Binding-site contacts:
Ligand atom C4 contacts residue GLU130 of chain 1.D at 2.9 Å.
Ligand atom C6 contacts residue TRP103 of chain 1.D at 3.5 Å (hydrophobic).
Ligand atom C6 contacts residue GLU130 of chain 1.D at 3.3 Å.
Ligand atom C3 contacts residue SER102 of chain 1.D at 4.3 Å.
Ligand atom O3 contacts residue GLU130 of chain 1.D at 3.5 Å (salt-bridge).
Ligand atom C5 contacts residue TRP103 of chain 1.D at 4.2 Å (hydrophobic).
Ligand atom O6 contacts residue SER102 of chain 1.D at 4.2 Å.
Ligand atom O7 contacts residue ASN100 of chain 1.D at 4.3 Å.
Ligand atom O5 contacts residue SER102 of chain 1.D at 2.5 Å (h-bond).
Ligand atom C1 contacts residue SER102 of chain 1.D at 3.0 Å.
Ligand atom N2 contacts residue ASN100 of chain 1.D at 3.1 Å (h-bond).
Ligand atom C7 contacts residue ASN100 of chain 1.D at 3.9 Å.
Ligand atom C5 contacts residue GLU130 of chain 1.D at 3.1 Å.
Ligand atom O5 contacts residue ASN100 of chain 1.D at 2.2 Å (h-bond).
Ligand atom C3 contacts residue GLU130 of chain 1.D at 3.6 Å.
Ligand atom C5 contacts residue SER102 of chain 1.D at 2.6 Å.
Ligand atom C3 contacts residue ASN100 of chain 1.D at 3.8 Å.
Ligand atom O4 contacts residue TYR127 of chain 1.D at 4.2 Å.
Ligand atom C2 contacts residue SER102 of chain 1.D at 4.3 Å.
Ligand atom C4 contacts residue TYR127 of chain 1.D at 4.3 Å (hydrophobic).
Ligand atom C4 contacts residue SER102 of chain 1.D at 4.0 Å.
Ligand atom O5 contacts residue TYR127 of chain 1.D at 4.1 Å.
Ligand atom O4 contacts residue GLU130 of chain 1.D at 4.0 Å.
Ligand atom C5 contacts residue ASN100 of chain 1.D at 3.6 Å.
Ligand atom C6 contacts residue SER102 of chain 1.D at 3.1 Å.
Ligand atom C6 contacts residue TYR127 of chain 1.D at 2.1 Å (hydrophobic).
Ligand atom C4 contacts residue ASN100 of chain 1.D at 4.1 Å.
Ligand atom C1 contacts residue ASN100 of chain 1.D at 1.4 Å.
Ligand atom C5 contacts residue TYR127 of chain 1.D at 3.6 Å (hydrophobic).
Ligand atom C2 contacts residue ASN100 of chain 1.D at 2.5 Å.

The small molecule below binds the protein below.
Small molecule (SMILES): CC(=O)N[C@H]1[C@H](O[C@H]2[C@H](O)[C@@H](NC(C)=O)CO[C@@H]2CO[C@@H]2O[C@@H](C)[C@@H](O)[C@@H](O)[C@@H]2O)O[C@H](CO)[C@@H](O)[C@@H]1O

Sequence of chain 1.D:
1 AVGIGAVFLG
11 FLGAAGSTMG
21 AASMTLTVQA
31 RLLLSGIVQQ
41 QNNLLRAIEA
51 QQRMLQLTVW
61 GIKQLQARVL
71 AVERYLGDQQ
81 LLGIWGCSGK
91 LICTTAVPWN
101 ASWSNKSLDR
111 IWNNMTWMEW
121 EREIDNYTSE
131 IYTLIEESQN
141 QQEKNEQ